Sequence of chain 1.A:
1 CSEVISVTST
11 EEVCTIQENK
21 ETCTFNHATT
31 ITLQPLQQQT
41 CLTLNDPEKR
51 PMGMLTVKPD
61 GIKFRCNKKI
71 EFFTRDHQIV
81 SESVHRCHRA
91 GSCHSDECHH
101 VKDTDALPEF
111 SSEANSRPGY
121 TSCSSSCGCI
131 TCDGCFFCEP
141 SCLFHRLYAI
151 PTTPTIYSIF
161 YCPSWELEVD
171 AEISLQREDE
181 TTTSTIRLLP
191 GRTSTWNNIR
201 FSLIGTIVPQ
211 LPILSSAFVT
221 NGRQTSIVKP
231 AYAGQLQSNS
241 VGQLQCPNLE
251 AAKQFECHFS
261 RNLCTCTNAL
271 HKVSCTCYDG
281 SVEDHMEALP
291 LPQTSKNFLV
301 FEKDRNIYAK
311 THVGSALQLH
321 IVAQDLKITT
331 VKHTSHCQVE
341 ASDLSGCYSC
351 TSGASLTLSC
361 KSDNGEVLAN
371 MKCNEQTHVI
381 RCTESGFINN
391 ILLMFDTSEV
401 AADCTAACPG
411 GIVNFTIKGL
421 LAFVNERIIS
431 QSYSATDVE

The protein below binds the small molecule below.
Small molecule (SMILES): CC(=O)N[C@@H]1[C@@H](O)[C@H](O)[C@@H](CO)O[C@H]1O

Binding-site contacts:
Ligand atom C4 contacts residue ASN414 of chain 1.A at 4.2 Å.
Ligand atom O5 contacts residue THR405 of chain 1.A at 4.2 Å.
Ligand atom C5 contacts residue ASN414 of chain 1.A at 3.6 Å.
Ligand atom C3 contacts residue ASN414 of chain 1.A at 3.8 Å.
Ligand atom C8 contacts residue ASN414 of chain 1.A at 3.6 Å.
Ligand atom O5 contacts residue ASN414 of chain 1.A at 2.4 Å (h-bond).
Ligand atom C2 contacts residue ASN414 of chain 1.A at 2.5 Å.
Ligand atom O7 contacts residue ASN414 of chain 1.A at 4.3 Å.
Ligand atom C7 contacts residue ASN414 of chain 1.A at 3.4 Å.
Ligand atom N2 contacts residue ASN414 of chain 1.A at 2.9 Å (h-bond).
Ligand atom C1 contacts residue ASN414 of chain 1.A at 1.4 Å.